This small molecule binds to this protein.
Small molecule (SMILES): O=C(NC[C@H]1COc2ccccc2O1)c1ccc2c(c1)N(Cc1cccc(Cl)c1)C(=O)CS2

Sequence of chain 1.A:
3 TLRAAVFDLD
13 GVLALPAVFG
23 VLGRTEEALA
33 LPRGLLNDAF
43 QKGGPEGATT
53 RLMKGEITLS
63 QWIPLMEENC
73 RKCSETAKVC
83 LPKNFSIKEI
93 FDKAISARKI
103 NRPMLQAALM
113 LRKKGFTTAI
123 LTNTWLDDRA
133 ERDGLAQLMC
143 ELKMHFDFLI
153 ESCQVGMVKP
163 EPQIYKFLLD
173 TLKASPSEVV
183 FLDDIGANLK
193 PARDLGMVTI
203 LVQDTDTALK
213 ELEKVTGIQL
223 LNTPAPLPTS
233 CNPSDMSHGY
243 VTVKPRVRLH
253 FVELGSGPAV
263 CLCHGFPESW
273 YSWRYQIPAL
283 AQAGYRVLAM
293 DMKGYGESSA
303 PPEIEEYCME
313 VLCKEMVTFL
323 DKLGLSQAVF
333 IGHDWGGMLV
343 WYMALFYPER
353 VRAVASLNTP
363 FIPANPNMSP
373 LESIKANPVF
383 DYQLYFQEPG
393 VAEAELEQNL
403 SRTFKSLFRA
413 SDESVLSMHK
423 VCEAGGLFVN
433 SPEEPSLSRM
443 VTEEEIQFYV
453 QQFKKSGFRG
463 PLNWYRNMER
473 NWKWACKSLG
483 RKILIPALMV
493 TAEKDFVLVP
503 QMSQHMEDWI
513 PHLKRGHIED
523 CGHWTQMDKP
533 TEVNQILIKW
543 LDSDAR

Binding-site contacts:
Ligand atom C3 contacts residue PHE268 of chain 1.A at 3.5 Å (hydrophobic).
Ligand atom C25 contacts residue TRP337 of chain 1.A at 3.4 Å (hydrophobic).
Ligand atom C4 contacts residue HIS525 of chain 1.A at 3.6 Å.
Ligand atom C12 contacts residue TYR384 of chain 1.A at 3.2 Å (hydrophobic).
Ligand atom O30 contacts residue THR361 of chain 1.A at 3.7 Å.
Ligand atom C17 contacts residue HIS525 of chain 1.A at 3.5 Å.
Ligand atom C8 contacts residue HIS525 of chain 1.A at 3.2 Å.
Ligand atom C25 contacts residue ASP336 of chain 1.A at 3.3 Å.
Ligand atom C1 contacts residue MET504 of chain 1.A at 3.8 Å (hydrophobic).
Ligand atom C9 contacts residue LEU409 of chain 1.A at 3.5 Å (hydrophobic).
Ligand atom C4 contacts residue VAL499 of chain 1.A at 3.7 Å (hydrophobic).
Ligand atom C21 contacts residue HIS525 of chain 1.A at 3.6 Å.
Ligand atom C10 contacts residue TYR384 of chain 1.A at 3.3 Å (hydrophobic).
Ligand atom CL33 contacts residue PHE388 of chain 1.A at 3.5 Å.
Ligand atom S32 contacts residue HIS525 of chain 1.A at 3.5 Å.
Ligand atom C3 contacts residue PRO269 of chain 1.A at 3.7 Å (hydrophobic).
Ligand atom C17 contacts residue VAL499 of chain 1.A at 3.5 Å (hydrophobic).
Ligand atom C20 contacts residue ASP336 of chain 1.A at 3.3 Å.
Ligand atom C19 contacts residue MET420 of chain 1.A at 3.5 Å (hydrophobic).
Ligand atom C8 contacts residue VAL499 of chain 1.A at 3.3 Å (hydrophobic).
Ligand atom C9 contacts residue PHE268 of chain 1.A at 3.3 Å (hydrophobic).
Ligand atom O29 contacts residue TYR467 of chain 1.A at 2.6 Å (h-bond).
Ligand atom C18 contacts residue LEU409 of chain 1.A at 3.6 Å (hydrophobic).
Ligand atom C18 contacts residue PHE388 of chain 1.A at 3.7 Å (hydrophobic).
Ligand atom C8 contacts residue LEU500 of chain 1.A at 3.7 Å (hydrophobic).
Ligand atom N27 contacts residue ASP336 of chain 1.A at 2.7 Å (salt-bridge).
Ligand atom C4 contacts residue LEU500 of chain 1.A at 3.6 Å (hydrophobic).
Ligand atom C4 contacts residue ASP336 of chain 1.A at 3.2 Å.
Ligand atom C2 contacts residue PHE382 of chain 1.A at 3.5 Å (hydrophobic).
Ligand atom C23 contacts residue TRP337 of chain 1.A at 3.7 Å (hydrophobic).
Ligand atom C20 contacts residue TYR384 of chain 1.A at 3.2 Å (hydrophobic).
Ligand atom S32 contacts residue VAL499 of chain 1.A at 3.6 Å.
Ligand atom C12 contacts residue ASP336 of chain 1.A at 3.3 Å.
Ligand atom S32 contacts residue ASP497 of chain 1.A at 3.6 Å.
Ligand atom O28 contacts residue MET420 of chain 1.A at 3.3 Å (h-bond).
Ligand atom N26 contacts residue MET420 of chain 1.A at 3.7 Å.
Ligand atom CL33 contacts residue LEU429 of chain 1.A at 3.5 Å.
Ligand atom C24 contacts residue MET420 of chain 1.A at 3.5 Å (hydrophobic).
Ligand atom O29 contacts residue TYR384 of chain 1.A at 2.8 Å (h-bond).
Ligand atom C20 contacts residue TYR467 of chain 1.A at 3.5 Å (hydrophobic).